This small molecule binds to this protein.
Small molecule (SMILES): CC(=O)N[C@H]1[C@H](O[C@H]2[C@H](O)[C@@H](NC(C)=O)CO[C@@H]2CO)O[C@H](CO)[C@@H](O[C@@H]2O[C@H](CO)[C@@H](O)[C@H](O)[C@@H]2O)[C@@H]1O

Binding-site contacts:
Ligand atom C1 contacts residue ASN242 of chain 1.F at 1.4 Å.
Ligand atom C2 contacts residue TYR260 of chain 1.F at 4.0 Å (hydrophobic).
Ligand atom O7 contacts residue SER269 of chain 1.F at 3.7 Å.
Ligand atom O3 contacts residue LYS237 of chain 1.F at 4.3 Å.
Ligand atom C7 contacts residue ASN242 of chain 1.F at 3.2 Å.
Ligand atom C7 contacts residue LYS237 of chain 1.F at 3.8 Å.
Ligand atom C4 contacts residue TYR260 of chain 1.F at 3.9 Å (hydrophobic).
Ligand atom N2 contacts residue LYS237 of chain 1.F at 3.2 Å (salt-bridge).
Ligand atom C4 contacts residue MET240 of chain 1.F at 4.5 Å (hydrophobic).
Ligand atom C5 contacts residue ASN242 of chain 1.F at 3.6 Å.
Ligand atom C1 contacts residue TYR260 of chain 1.F at 4.2 Å (hydrophobic).
Ligand atom C8 contacts residue PHE304 of chain 1.F at 4.0 Å (hydrophobic).
Ligand atom C3 contacts residue LYS237 of chain 1.F at 4.3 Å.
Ligand atom C8 contacts residue LYS237 of chain 1.F at 3.4 Å.
Ligand atom C1 contacts residue MET240 of chain 1.F at 3.8 Å (hydrophobic).
Ligand atom O5 contacts residue ASN242 of chain 1.F at 2.3 Å (h-bond).
Ligand atom C8 contacts residue MET240 of chain 1.F at 4.1 Å (hydrophobic).
Ligand atom C6 contacts residue ASP300 of chain 1.F at 3.2 Å.
Ligand atom C2 contacts residue LYS237 of chain 1.F at 4.3 Å.
Ligand atom O6 contacts residue ASN242 of chain 1.F at 4.4 Å.
Ligand atom C8 contacts residue SER269 of chain 1.F at 4.1 Å.
Ligand atom O5 contacts residue TYR260 of chain 1.F at 3.8 Å.
Ligand atom O6 contacts residue ASP300 of chain 1.F at 2.5 Å (salt-bridge).
Ligand atom C2 contacts residue ASN242 of chain 1.F at 2.4 Å.
Ligand atom C3 contacts residue MET240 of chain 1.F at 4.0 Å (hydrophobic).
Ligand atom N2 contacts residue ASN242 of chain 1.F at 2.9 Å (h-bond).
Ligand atom C4 contacts residue ASN242 of chain 1.F at 4.2 Å.
Ligand atom N2 contacts residue MET240 of chain 1.F at 4.0 Å.
Ligand atom C8 contacts residue CYS238 of chain 1.F at 3.4 Å (hydrophobic).
Ligand atom C5 contacts residue TYR260 of chain 1.F at 4.2 Å (hydrophobic).
Ligand atom O6 contacts residue TYR260 of chain 1.F at 4.0 Å.
Ligand atom O5 contacts residue MET240 of chain 1.F at 3.8 Å.
Ligand atom O7 contacts residue TYR260 of chain 1.F at 3.9 Å.
Ligand atom C3 contacts residue ASN242 of chain 1.F at 3.8 Å.
Ligand atom O7 contacts residue ASN242 of chain 1.F at 3.1 Å (h-bond).
Ligand atom C7 contacts residue SER269 of chain 1.F at 4.1 Å.
Ligand atom C5 contacts residue MET240 of chain 1.F at 3.8 Å (hydrophobic).
Ligand atom C6 contacts residue TYR260 of chain 1.F at 4.1 Å (hydrophobic).
Ligand atom O7 contacts residue MET240 of chain 1.F at 4.2 Å.
Ligand atom C2 contacts residue MET240 of chain 1.F at 4.3 Å (hydrophobic).

Sequence of chain 1.F:
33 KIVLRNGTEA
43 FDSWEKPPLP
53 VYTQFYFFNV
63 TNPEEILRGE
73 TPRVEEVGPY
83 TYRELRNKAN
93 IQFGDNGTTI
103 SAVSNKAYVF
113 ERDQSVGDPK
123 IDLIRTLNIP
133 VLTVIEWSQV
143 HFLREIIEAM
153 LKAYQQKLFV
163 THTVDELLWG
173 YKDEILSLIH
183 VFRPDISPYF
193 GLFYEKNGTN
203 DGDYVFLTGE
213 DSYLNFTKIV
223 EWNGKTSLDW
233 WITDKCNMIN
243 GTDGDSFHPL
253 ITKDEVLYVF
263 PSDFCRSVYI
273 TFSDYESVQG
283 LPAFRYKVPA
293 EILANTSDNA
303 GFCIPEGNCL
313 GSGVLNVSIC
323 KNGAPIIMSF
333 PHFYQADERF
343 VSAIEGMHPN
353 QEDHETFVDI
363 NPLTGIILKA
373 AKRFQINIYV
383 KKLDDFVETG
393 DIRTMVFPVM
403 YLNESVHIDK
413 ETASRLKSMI